Binding-site contacts:
Ligand atom O1 contacts residue ILE135 of chain 1.B at 3.5 Å.
Ligand atom C2 contacts residue ILE135 of chain 1.B at 3.8 Å (hydrophobic).
Ligand atom C11 contacts residue CYS207 of chain 1.D at 3.6 Å (hydrophobic).
Ligand atom N3 contacts residue TRP164 of chain 1.D at 3.1 Å (h-bond).
Ligand atom C13 contacts residue VAL165 of chain 1.D at 3.7 Å (hydrophobic).
Ligand atom N7 contacts residue TYR110 of chain 1.D at 2.7 Å (h-bond).
Ligand atom C17 contacts residue VAL125 of chain 1.B at 4.0 Å (hydrophobic).
Ligand atom C13 contacts residue CYS208 of chain 1.D at 3.8 Å (hydrophobic).
Ligand atom C16 contacts residue VAL125 of chain 1.B at 3.7 Å (hydrophobic).
Ligand atom C12 contacts residue CYS208 of chain 1.D at 3.5 Å (hydrophobic).
Ligand atom C11 contacts residue TRP164 of chain 1.D at 3.4 Å (hydrophobic).
Ligand atom C17 contacts residue MET133 of chain 1.B at 3.8 Å (hydrophobic).
Ligand atom C10 contacts residue TYR205 of chain 1.D at 3.9 Å (hydrophobic).
Ligand atom C15 contacts residue VAL165 of chain 1.D at 3.8 Å (hydrophobic).
Ligand atom C4 contacts residue ILE135 of chain 1.B at 3.9 Å (hydrophobic).
Ligand atom C8 contacts residue TYR205 of chain 1.D at 3.6 Å (hydrophobic).
Ligand atom C2 contacts residue TRP164 of chain 1.D at 3.3 Å (hydrophobic).
Ligand atom C13 contacts residue TRP164 of chain 1.D at 4.0 Å (hydrophobic).
Ligand atom O1 contacts residue VAL165 of chain 1.D at 3.7 Å.
Ligand atom C6 contacts residue TRP164 of chain 1.D at 3.6 Å (hydrophobic).
Ligand atom C10 contacts residue CYS207 of chain 1.D at 3.8 Å (hydrophobic).
Ligand atom C12 contacts residue TRP164 of chain 1.D at 3.8 Å (hydrophobic).
Ligand atom C8 contacts residue TYR110 of chain 1.D at 3.5 Å (hydrophobic).
Ligand atom C16 contacts residue MET133 of chain 1.B at 3.8 Å (hydrophobic).
Ligand atom C9 contacts residue CYS207 of chain 1.D at 3.6 Å (hydrophobic).
Ligand atom C12 contacts residue TYR212 of chain 1.D at 3.3 Å (hydrophobic).
Ligand atom C4 contacts residue TRP164 of chain 1.D at 3.5 Å (hydrophobic).
Ligand atom C13 contacts residue TYR212 of chain 1.D at 3.3 Å (hydrophobic).
Ligand atom C6 contacts residue TYR110 of chain 1.D at 3.6 Å (hydrophobic).
Ligand atom C14 contacts residue VAL165 of chain 1.D at 3.7 Å (hydrophobic).
Ligand atom O18 contacts residue VAL125 of chain 1.B at 3.4 Å.
Ligand atom C8 contacts residue TRP164 of chain 1.D at 3.5 Å (hydrophobic).
Ligand atom C12 contacts residue CYS207 of chain 1.D at 3.6 Å (hydrophobic).
Ligand atom N7 contacts residue TRP164 of chain 1.D at 2.8 Å (h-bond).
Ligand atom C9 contacts residue TYR205 of chain 1.D at 3.7 Å (hydrophobic).
Ligand atom C5 contacts residue TRP164 of chain 1.D at 3.8 Å (hydrophobic).
Ligand atom N3 contacts residue ILE135 of chain 1.B at 3.9 Å.
Ligand atom C14 contacts residue TRP164 of chain 1.D at 3.8 Å (hydrophobic).
Ligand atom O1 contacts residue TRP164 of chain 1.D at 3.5 Å.
Ligand atom C15 contacts residue VAL125 of chain 1.B at 3.6 Å (hydrophobic).

The protein below binds the small molecule below.
Small molecule (SMILES): O=c1c(CCCO)ccc2n1C[C@@H]1CNC[C@H]2C1

Sequence of chain 1.D:
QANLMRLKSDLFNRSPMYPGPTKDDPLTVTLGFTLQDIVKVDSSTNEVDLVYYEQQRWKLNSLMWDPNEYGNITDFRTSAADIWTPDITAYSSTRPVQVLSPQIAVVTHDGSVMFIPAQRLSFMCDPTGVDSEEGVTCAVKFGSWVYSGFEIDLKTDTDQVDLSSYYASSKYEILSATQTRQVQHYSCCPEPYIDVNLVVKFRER

Sequence of chain 1.B:
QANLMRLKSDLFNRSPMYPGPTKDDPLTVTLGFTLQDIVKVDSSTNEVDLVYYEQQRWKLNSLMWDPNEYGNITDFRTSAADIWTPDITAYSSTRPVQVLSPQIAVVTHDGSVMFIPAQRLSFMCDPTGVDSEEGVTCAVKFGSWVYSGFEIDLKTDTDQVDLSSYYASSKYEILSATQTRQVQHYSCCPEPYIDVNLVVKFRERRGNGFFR